Sequence of chain 1.C:
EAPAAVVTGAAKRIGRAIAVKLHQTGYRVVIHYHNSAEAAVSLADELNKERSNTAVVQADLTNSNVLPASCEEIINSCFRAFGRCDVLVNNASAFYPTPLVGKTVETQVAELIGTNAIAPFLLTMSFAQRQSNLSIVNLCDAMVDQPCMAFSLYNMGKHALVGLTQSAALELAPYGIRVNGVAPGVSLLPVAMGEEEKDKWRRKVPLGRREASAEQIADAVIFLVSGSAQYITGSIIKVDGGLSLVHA

This protein binds this small molecule.
Small molecule (SMILES): Nc1nc2ccc(Cl)cc2[nH]1

Binding-site contacts:
Ligand atom CAC contacts residue PHE97 of chain 1.C at 3.7 Å (hydrophobic).
Ligand atom CAI contacts residue PHE97 of chain 1.C at 3.3 Å (hydrophobic).
Ligand atom NAA contacts residue PHE97 of chain 1.C at 3.4 Å.
Ligand atom CAK contacts residue NAP1 of chain 1.I at 3.8 Å.
Ligand atom CAK contacts residue TYR174 of chain 1.C at 3.5 Å (hydrophobic).
Ligand atom CAE contacts residue PHE97 of chain 1.C at 3.7 Å (hydrophobic).
Ligand atom CAI contacts residue SER95 of chain 1.C at 3.7 Å.
Ligand atom CLA contacts residue LEU209 of chain 1.C at 4.2 Å.
Ligand atom NAA contacts residue ALA96 of chain 1.C at 4.4 Å.
Ligand atom CAC contacts residue ASP161 of chain 1.C at 4.4 Å.
Ligand atom CAD contacts residue NAP1 of chain 1.I at 3.5 Å.
Ligand atom CAD contacts residue TYR174 of chain 1.C at 3.2 Å (hydrophobic).
Ligand atom CAJ contacts residue NAP1 of chain 1.I at 3.9 Å.
Ligand atom CAH contacts residue PRO210 of chain 1.C at 4.5 Å (hydrophobic).
Ligand atom CLA contacts residue PRO210 of chain 1.C at 3.8 Å.
Ligand atom NAG contacts residue NAP1 of chain 1.I at 2.8 Å (h-bond).
Ligand atom CAJ contacts residue PHE97 of chain 1.C at 3.5 Å (hydrophobic).
Ligand atom NAA contacts residue NAP1 of chain 1.I at 3.3 Å (h-bond).
Ligand atom CLA contacts residue NAP1 of chain 1.I at 3.3 Å.
Ligand atom NAF contacts residue NAP1 of chain 1.I at 3.3 Å (h-bond).
Ligand atom NAG contacts residue PHE97 of chain 1.C at 3.5 Å.
Ligand atom NAA contacts residue SER95 of chain 1.C at 2.7 Å (h-bond).
Ligand atom NAG contacts residue SER95 of chain 1.C at 4.0 Å.
Ligand atom NAG contacts residue TYR174 of chain 1.C at 3.1 Å (h-bond).
Ligand atom CAI contacts residue TYR174 of chain 1.C at 4.4 Å (hydrophobic).
Ligand atom CAI contacts residue NAP1 of chain 1.I at 3.3 Å.
Ligand atom CAD contacts residue PHE97 of chain 1.C at 3.6 Å (hydrophobic).
Ligand atom CAE contacts residue PRO210 of chain 1.C at 4.0 Å (hydrophobic).
Ligand atom CAK contacts residue PHE97 of chain 1.C at 3.5 Å (hydrophobic).
Ligand atom CAC contacts residue NAP1 of chain 1.I at 3.2 Å.
Ligand atom CAH contacts residue PHE97 of chain 1.C at 3.8 Å (hydrophobic).
Ligand atom CAD contacts residue ASP161 of chain 1.C at 3.8 Å.
Ligand atom CAE contacts residue NAP1 of chain 1.I at 3.5 Å.
Ligand atom NAF contacts residue PHE97 of chain 1.C at 3.7 Å.
Ligand atom CAH contacts residue NAP1 of chain 1.I at 3.5 Å.